Sequence of chain 40.G:
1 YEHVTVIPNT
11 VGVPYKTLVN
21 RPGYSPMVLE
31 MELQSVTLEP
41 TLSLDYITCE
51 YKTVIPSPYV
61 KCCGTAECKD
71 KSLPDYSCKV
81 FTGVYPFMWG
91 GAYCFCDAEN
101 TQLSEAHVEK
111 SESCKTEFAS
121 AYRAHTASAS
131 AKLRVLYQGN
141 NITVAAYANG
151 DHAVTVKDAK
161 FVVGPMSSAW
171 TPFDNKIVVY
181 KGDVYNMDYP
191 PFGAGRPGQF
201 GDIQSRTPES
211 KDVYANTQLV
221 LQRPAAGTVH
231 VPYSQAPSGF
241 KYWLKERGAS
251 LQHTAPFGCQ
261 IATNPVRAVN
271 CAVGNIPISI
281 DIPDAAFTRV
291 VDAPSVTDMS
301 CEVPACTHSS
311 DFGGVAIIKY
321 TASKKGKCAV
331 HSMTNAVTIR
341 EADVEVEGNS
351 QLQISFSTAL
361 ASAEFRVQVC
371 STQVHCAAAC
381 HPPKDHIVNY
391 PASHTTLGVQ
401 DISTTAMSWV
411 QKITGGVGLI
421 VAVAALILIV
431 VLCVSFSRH

A small-molecule ligand and the protein it binds are described below.
Small molecule (SMILES): CC(=O)N[C@@H]1[C@@H](O)[C@H](O)[C@@H](CO)O[C@H]1O

Binding-site contacts:
Ligand atom C6 contacts residue LYS115 of chain 40.G at 4.1 Å.
Ligand atom C7 contacts residue ASN259 of chain 40.H at 3.1 Å.
Ligand atom C5 contacts residue ASN259 of chain 40.H at 3.6 Å.
Ligand atom N2 contacts residue ASN259 of chain 40.H at 2.9 Å (h-bond).
Ligand atom O6 contacts residue LYS115 of chain 40.G at 4.2 Å.
Ligand atom O6 contacts residue THR116 of chain 40.G at 3.3 Å.
Ligand atom O7 contacts residue ASN259 of chain 40.H at 2.9 Å (h-bond).
Ligand atom C2 contacts residue ASN259 of chain 40.H at 2.4 Å.
Ligand atom C5 contacts residue THR116 of chain 40.G at 4.5 Å.
Ligand atom C8 contacts residue ASN259 of chain 40.H at 4.4 Å.
Ligand atom O5 contacts residue ASN259 of chain 40.H at 2.3 Å (h-bond).
Ligand atom C1 contacts residue ASN259 of chain 40.H at 1.4 Å.
Ligand atom O5 contacts residue THR116 of chain 40.G at 3.9 Å.
Ligand atom C4 contacts residue ASN259 of chain 40.H at 4.2 Å.
Ligand atom O7 contacts residue LYS181 of chain 40.G at 4.2 Å.
Ligand atom C3 contacts residue ASN259 of chain 40.H at 3.8 Å.
Ligand atom C6 contacts residue THR116 of chain 40.G at 3.8 Å.

Sequence of chain 40.H:
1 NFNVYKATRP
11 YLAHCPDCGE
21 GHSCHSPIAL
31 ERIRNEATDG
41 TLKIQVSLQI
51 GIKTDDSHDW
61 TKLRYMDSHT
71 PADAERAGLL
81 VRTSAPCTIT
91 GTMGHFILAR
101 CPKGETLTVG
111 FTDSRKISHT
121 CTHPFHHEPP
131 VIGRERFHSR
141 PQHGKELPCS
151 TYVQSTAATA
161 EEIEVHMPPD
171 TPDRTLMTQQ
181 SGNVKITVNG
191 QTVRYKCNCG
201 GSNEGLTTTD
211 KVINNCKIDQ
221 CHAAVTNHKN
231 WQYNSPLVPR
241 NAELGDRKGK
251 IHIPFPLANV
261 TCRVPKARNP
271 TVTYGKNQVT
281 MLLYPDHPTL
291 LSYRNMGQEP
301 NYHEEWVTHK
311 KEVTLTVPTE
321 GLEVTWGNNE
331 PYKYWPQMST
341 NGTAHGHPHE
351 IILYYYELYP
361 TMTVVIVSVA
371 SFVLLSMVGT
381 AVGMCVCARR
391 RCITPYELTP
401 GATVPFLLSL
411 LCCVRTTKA